Binding-site contacts:
Ligand atom C5 contacts residue HIS149 of chain 6.A at 4.2 Å.
Ligand atom O5 contacts residue THR155 of chain 6.A at 3.9 Å.
Ligand atom C5 contacts residue ASN153 of chain 6.A at 3.6 Å.
Ligand atom O7 contacts residue HIS149 of chain 6.A at 3.3 Å.
Ligand atom N2 contacts residue HIS149 of chain 6.A at 4.2 Å.
Ligand atom C4 contacts residue ASN153 of chain 6.A at 4.2 Å.
Ligand atom C3 contacts residue HIS149 of chain 6.A at 4.3 Å.
Ligand atom C1 contacts residue ASN153 of chain 6.A at 1.4 Å.
Ligand atom O5 contacts residue GLY156 of chain 6.A at 4.1 Å.
Ligand atom C6 contacts residue GLY156 of chain 6.A at 3.8 Å.
Ligand atom C2 contacts residue ASN153 of chain 6.A at 2.5 Å.
Ligand atom O6 contacts residue HIS158 of chain 6.A at 3.5 Å.
Ligand atom O5 contacts residue HIS149 of chain 6.A at 3.6 Å (h-bond).
Ligand atom O6 contacts residue HIS149 of chain 6.A at 3.5 Å.
Ligand atom C7 contacts residue HIS149 of chain 6.A at 4.3 Å.
Ligand atom C2 contacts residue HIS149 of chain 6.A at 3.4 Å.
Ligand atom O5 contacts residue HIS158 of chain 6.A at 3.2 Å.
Ligand atom C7 contacts residue ASN153 of chain 6.A at 4.1 Å.
Ligand atom C8 contacts residue GLY102 of chain 1.A at 3.5 Å.
Ligand atom C5 contacts residue HIS158 of chain 6.A at 4.0 Å.
Ligand atom O3 contacts residue HIS149 of chain 6.A at 4.2 Å.
Ligand atom N2 contacts residue ASN153 of chain 6.A at 3.1 Å (h-bond).
Ligand atom C5 contacts residue GLY156 of chain 6.A at 4.1 Å.
Ligand atom C6 contacts residue HIS158 of chain 6.A at 3.6 Å.
Ligand atom C8 contacts residue ASN153 of chain 6.A at 4.5 Å.
Ligand atom C1 contacts residue HIS149 of chain 6.A at 3.6 Å.
Ligand atom C1 contacts residue THR155 of chain 6.A at 3.9 Å.
Ligand atom C3 contacts residue ASN153 of chain 6.A at 3.9 Å.
Ligand atom C4 contacts residue HIS149 of chain 6.A at 3.7 Å.
Ligand atom O5 contacts residue ASN153 of chain 6.A at 2.3 Å (h-bond).
Ligand atom C1 contacts residue HIS158 of chain 6.A at 4.2 Å.

Sequence of chain 1.A:
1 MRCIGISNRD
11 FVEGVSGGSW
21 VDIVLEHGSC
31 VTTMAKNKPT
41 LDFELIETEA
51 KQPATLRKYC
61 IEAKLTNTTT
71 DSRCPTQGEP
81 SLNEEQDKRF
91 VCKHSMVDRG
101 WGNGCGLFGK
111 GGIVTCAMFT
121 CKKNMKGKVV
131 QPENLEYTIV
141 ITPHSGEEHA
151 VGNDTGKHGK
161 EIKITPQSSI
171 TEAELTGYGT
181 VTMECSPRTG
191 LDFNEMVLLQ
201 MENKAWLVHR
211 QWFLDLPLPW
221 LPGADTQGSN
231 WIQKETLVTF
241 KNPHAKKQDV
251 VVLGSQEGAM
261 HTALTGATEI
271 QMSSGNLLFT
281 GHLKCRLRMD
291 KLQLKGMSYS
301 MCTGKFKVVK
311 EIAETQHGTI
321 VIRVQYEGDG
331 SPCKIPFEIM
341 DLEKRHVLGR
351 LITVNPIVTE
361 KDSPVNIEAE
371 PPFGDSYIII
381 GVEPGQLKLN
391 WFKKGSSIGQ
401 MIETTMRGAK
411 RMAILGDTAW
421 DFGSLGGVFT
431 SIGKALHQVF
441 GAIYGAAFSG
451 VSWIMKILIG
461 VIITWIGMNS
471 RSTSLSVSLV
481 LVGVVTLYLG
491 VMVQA

Sequence of chain 6.A:
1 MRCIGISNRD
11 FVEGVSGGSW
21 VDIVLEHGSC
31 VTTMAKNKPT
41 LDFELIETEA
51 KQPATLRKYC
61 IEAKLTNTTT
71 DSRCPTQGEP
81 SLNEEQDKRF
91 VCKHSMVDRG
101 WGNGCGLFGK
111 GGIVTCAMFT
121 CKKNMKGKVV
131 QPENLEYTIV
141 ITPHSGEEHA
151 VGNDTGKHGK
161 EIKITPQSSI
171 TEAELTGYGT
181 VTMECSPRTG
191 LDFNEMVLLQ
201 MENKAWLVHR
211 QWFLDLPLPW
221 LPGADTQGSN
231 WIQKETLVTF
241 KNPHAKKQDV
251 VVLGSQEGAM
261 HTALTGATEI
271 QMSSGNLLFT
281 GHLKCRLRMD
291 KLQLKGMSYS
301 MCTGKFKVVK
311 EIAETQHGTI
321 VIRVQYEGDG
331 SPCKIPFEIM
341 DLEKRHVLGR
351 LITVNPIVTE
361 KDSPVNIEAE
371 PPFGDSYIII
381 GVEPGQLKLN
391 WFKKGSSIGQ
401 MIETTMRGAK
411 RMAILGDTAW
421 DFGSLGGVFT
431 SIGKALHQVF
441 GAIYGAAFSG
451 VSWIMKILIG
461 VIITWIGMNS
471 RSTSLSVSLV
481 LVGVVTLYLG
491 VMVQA

This protein binds this small molecule.
Small molecule (SMILES): CC(=O)N[C@H]1[C@H](O[C@H]2[C@H](O)[C@@H](NC(C)=O)CO[C@@H]2CO)O[C@H](CO)[C@@H](O)[C@@H]1O